Binding-site contacts:
Ligand atom C8 contacts residue GLU1072 of chain 1.A at 3.5 Å.
Ligand atom O5 contacts residue ASN1074 of chain 1.A at 2.3 Å (h-bond).
Ligand atom C3 contacts residue ASN1074 of chain 1.A at 3.8 Å.
Ligand atom O7 contacts residue ASN1074 of chain 1.A at 3.5 Å (h-bond).
Ligand atom C5 contacts residue ASN1074 of chain 1.A at 3.6 Å.
Ligand atom C8 contacts residue LYS1073 of chain 1.A at 4.4 Å.
Ligand atom C4 contacts residue ASN1074 of chain 1.A at 4.1 Å.
Ligand atom C1 contacts residue ASN1074 of chain 1.A at 1.4 Å.
Ligand atom C8 contacts residue ASN1074 of chain 1.A at 4.3 Å.
Ligand atom N2 contacts residue ASN1074 of chain 1.A at 3.0 Å (h-bond).
Ligand atom O5 contacts residue ALA706 of chain 1.A at 4.4 Å.
Ligand atom C5 contacts residue ALA706 of chain 1.A at 4.1 Å (hydrophobic).
Ligand atom C6 contacts residue ALA706 of chain 1.A at 4.5 Å (hydrophobic).
Ligand atom C7 contacts residue ASN1074 of chain 1.A at 3.4 Å.
Ligand atom C2 contacts residue ASN1074 of chain 1.A at 2.4 Å.

Sequence of chain 1.A:
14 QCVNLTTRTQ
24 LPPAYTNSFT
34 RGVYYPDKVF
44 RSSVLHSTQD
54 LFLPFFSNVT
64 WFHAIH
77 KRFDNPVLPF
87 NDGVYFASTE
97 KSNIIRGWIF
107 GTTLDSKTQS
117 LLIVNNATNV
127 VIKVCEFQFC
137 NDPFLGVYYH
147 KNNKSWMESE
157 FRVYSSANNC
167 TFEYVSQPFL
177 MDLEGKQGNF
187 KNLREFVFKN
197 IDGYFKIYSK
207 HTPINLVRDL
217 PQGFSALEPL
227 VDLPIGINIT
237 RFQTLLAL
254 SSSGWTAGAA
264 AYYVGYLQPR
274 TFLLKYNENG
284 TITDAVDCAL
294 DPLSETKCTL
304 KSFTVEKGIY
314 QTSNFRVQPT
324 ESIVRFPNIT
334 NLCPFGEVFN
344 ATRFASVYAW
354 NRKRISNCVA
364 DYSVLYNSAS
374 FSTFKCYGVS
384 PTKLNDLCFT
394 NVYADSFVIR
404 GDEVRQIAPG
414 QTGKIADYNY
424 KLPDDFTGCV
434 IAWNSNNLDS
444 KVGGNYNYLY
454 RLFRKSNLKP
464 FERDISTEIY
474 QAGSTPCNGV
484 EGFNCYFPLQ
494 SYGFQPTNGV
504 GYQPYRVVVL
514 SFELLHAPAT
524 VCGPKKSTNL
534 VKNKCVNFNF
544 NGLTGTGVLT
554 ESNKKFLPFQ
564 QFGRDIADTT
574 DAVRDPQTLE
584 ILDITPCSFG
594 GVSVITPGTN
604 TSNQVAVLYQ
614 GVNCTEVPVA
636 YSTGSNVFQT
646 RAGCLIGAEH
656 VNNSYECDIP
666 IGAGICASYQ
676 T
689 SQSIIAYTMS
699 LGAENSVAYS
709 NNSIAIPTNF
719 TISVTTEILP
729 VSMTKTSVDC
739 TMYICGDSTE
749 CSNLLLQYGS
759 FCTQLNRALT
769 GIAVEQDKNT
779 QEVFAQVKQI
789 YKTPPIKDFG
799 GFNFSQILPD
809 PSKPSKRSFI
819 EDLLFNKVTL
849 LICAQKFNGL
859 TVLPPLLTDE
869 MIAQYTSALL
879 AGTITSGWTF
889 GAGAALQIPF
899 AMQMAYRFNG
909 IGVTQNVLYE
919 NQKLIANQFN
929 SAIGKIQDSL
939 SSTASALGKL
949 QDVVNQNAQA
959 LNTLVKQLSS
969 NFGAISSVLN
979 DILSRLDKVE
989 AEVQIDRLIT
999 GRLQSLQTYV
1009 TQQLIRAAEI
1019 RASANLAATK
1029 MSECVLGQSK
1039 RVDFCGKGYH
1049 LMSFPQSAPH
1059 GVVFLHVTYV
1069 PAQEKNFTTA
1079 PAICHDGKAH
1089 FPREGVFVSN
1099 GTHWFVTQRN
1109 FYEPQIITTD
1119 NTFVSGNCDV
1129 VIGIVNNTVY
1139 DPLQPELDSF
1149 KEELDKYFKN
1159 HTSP

The protein below binds the small molecule below.
Small molecule (SMILES): CC(=O)N[C@H]1[C@H](O[C@H]2[C@H](O)[C@@H](NC(C)=O)CO[C@@H]2CO[C@@H]2O[C@@H](C)[C@@H](O)[C@@H](O)[C@@H]2O)O[C@H](CO)[C@@H](O)[C@@H]1O